Sequence of chain 1.A:
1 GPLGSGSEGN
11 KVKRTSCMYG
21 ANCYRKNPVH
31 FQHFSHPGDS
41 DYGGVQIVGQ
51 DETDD

A small-molecule ligand and the protein it binds are described below.
Small molecule (SMILES): OC[C@H]1O[C@H](O)[C@H](O)[C@@H]1O

Binding-site contacts:
Ligand atom O2 contacts residue ADN1 of chain 1.C at 2.6 Å (h-bond).
Ligand atom C4 contacts residue ARG25 of chain 1.A at 4.2 Å.
Ligand atom C5 contacts residue ARG25 of chain 1.A at 3.5 Å.
Ligand atom C2 contacts residue TYR24 of chain 1.A at 3.7 Å (hydrophobic).
Ligand atom C5 contacts residue TYR24 of chain 1.A at 3.7 Å (hydrophobic).
Ligand atom C3 contacts residue ARG25 of chain 1.A at 3.6 Å.
Ligand atom C2 contacts residue ARG25 of chain 1.A at 4.2 Å.
Ligand atom C1 contacts residue ADN1 of chain 1.C at 1.4 Å.
Ligand atom C2 contacts residue MET18 of chain 1.A at 4.4 Å (hydrophobic).
Ligand atom C4 contacts residue ADN1 of chain 1.C at 3.4 Å.
Ligand atom C3 contacts residue TYR24 of chain 1.A at 3.7 Å (hydrophobic).
Ligand atom O5 contacts residue TYR24 of chain 1.A at 4.0 Å.
Ligand atom O4 contacts residue ADN1 of chain 1.C at 2.3 Å (h-bond).
Ligand atom C1 contacts residue TYR24 of chain 1.A at 2.8 Å (hydrophobic).
Ligand atom C2 contacts residue ADN1 of chain 1.C at 2.4 Å.
Ligand atom O3 contacts residue ARG25 of chain 1.A at 3.8 Å.
Ligand atom C4 contacts residue TYR24 of chain 1.A at 3.6 Å (hydrophobic).
Ligand atom C3 contacts residue ADN1 of chain 1.C at 3.6 Å.
Ligand atom O2 contacts residue MET18 of chain 1.A at 3.7 Å.
Ligand atom O4 contacts residue TYR24 of chain 1.A at 2.9 Å (h-bond).